Binding-site contacts:
Ligand atom N2 contacts residue LEU192 of chain 59.E at 3.5 Å.
Ligand atom C6 contacts residue ASN200 of chain 59.E at 3.3 Å.
Ligand atom C2 contacts residue LEU192 of chain 59.E at 4.3 Å (hydrophobic).
Ligand atom O7 contacts residue LYS203 of chain 59.E at 4.0 Å.
Ligand atom C3 contacts residue ASN200 of chain 59.E at 3.7 Å.
Ligand atom C2 contacts residue ASN200 of chain 59.E at 2.5 Å.
Ligand atom C5 contacts residue SER197 of chain 59.E at 4.2 Å.
Ligand atom N2 contacts residue ASN200 of chain 59.E at 3.3 Å (h-bond).
Ligand atom C7 contacts residue LEU192 of chain 59.E at 3.8 Å (hydrophobic).
Ligand atom O7 contacts residue ASN200 of chain 59.E at 3.3 Å (h-bond).
Ligand atom O5 contacts residue ASN200 of chain 59.E at 2.5 Å (h-bond).
Ligand atom C8 contacts residue LEU192 of chain 59.E at 3.7 Å (hydrophobic).
Ligand atom C4 contacts residue ASN200 of chain 59.E at 3.8 Å.
Ligand atom C1 contacts residue LEU192 of chain 59.E at 3.9 Å (hydrophobic).
Ligand atom C6 contacts residue SER197 of chain 59.E at 4.3 Å.
Ligand atom O5 contacts residue SER197 of chain 59.E at 4.0 Å.
Ligand atom C7 contacts residue ASN200 of chain 59.E at 3.6 Å.
Ligand atom O6 contacts residue ASN200 of chain 59.E at 3.0 Å (h-bond).
Ligand atom C6 contacts residue LEU199 of chain 59.E at 4.1 Å (hydrophobic).
Ligand atom C5 contacts residue ASN200 of chain 59.E at 3.3 Å.
Ligand atom C8 contacts residue VAL205 of chain 59.E at 3.7 Å (hydrophobic).
Ligand atom C1 contacts residue ASN200 of chain 59.E at 1.4 Å.

Sequence of chain 59.E:
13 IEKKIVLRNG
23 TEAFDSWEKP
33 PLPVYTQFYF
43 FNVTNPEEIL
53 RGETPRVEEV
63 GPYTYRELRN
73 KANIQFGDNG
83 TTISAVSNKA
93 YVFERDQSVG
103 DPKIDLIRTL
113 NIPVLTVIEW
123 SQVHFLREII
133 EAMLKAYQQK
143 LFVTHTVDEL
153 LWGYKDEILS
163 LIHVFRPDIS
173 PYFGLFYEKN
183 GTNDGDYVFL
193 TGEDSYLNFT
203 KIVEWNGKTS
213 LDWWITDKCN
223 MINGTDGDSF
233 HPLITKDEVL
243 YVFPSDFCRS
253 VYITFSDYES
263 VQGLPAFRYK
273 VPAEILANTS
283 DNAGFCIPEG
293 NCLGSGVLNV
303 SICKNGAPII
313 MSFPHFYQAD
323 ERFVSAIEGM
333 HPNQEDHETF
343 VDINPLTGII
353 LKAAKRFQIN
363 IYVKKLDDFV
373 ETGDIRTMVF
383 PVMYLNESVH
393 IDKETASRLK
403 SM

The protein below binds the small molecule below.
Small molecule (SMILES): CC(=O)N[C@@H]1[C@@H](O)[C@H](O)[C@@H](CO)O[C@H]1O